This small molecule binds to this protein.
Small molecule (SMILES): CC(=O)N[C@H]1[C@H](O[C@H]2[C@H](O)[C@@H](NC(C)=O)CO[C@@H]2CO)O[C@H](CO)[C@@H](O[C@@H]2O[C@H](CO)[C@@H](O)[C@H](O)[C@@H]2O)[C@@H]1O

Sequence of chain 1.G:
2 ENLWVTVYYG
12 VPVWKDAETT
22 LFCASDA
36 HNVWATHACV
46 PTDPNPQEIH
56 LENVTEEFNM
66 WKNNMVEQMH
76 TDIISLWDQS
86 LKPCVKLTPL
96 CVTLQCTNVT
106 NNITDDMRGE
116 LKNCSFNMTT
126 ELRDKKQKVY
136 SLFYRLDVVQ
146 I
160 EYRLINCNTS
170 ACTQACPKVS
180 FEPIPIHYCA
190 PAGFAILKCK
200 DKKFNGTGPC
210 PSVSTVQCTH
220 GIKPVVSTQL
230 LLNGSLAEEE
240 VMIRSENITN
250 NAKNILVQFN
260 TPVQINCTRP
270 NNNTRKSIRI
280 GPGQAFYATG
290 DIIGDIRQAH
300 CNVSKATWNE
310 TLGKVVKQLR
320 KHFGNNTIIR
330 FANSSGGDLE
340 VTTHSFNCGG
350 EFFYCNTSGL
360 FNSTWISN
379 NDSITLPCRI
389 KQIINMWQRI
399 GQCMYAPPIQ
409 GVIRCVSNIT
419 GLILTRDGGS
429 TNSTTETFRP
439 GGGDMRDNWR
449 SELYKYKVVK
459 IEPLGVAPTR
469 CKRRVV

Binding-site contacts:
Ligand atom C8 contacts residue ASN232 of chain 1.G at 3.0 Å.
Ligand atom C1 contacts residue ASN416 of chain 1.G at 1.4 Å.
Ligand atom O7 contacts residue ASN416 of chain 1.G at 3.0 Å (h-bond).
Ligand atom C7 contacts residue ASN416 of chain 1.G at 3.1 Å.
Ligand atom C5 contacts residue PRO261 of chain 1.G at 4.2 Å (hydrophobic).
Ligand atom O5 contacts residue ASN416 of chain 1.G at 2.4 Å (h-bond).
Ligand atom C8 contacts residue ASN416 of chain 1.G at 4.3 Å.
Ligand atom C6 contacts residue PRO261 of chain 1.G at 3.7 Å (hydrophobic).
Ligand atom O6 contacts residue PRO261 of chain 1.G at 3.5 Å.
Ligand atom C8 contacts residue NAG1 of chain 1.Z at 3.7 Å.
Ligand atom C3 contacts residue ASN416 of chain 1.G at 3.8 Å.
Ligand atom C5 contacts residue ASN416 of chain 1.G at 3.7 Å.
Ligand atom O7 contacts residue ASN232 of chain 1.G at 3.8 Å.
Ligand atom N2 contacts residue ASN416 of chain 1.G at 2.9 Å (h-bond).
Ligand atom C1 contacts residue PRO261 of chain 1.G at 4.3 Å (hydrophobic).
Ligand atom O5 contacts residue PRO261 of chain 1.G at 3.3 Å.
Ligand atom C8 contacts residue LYS222 of chain 1.G at 4.5 Å.
Ligand atom C7 contacts residue ASN232 of chain 1.G at 3.7 Å.
Ligand atom C4 contacts residue ASN416 of chain 1.G at 4.2 Å.
Ligand atom C2 contacts residue ASN416 of chain 1.G at 2.4 Å.